A protein and the small-molecule ligand that binds it are described below.
Small molecule (SMILES): OC[C@@H](O)C(O)[C@@H](O)CO

Sequence of chain 1.C:
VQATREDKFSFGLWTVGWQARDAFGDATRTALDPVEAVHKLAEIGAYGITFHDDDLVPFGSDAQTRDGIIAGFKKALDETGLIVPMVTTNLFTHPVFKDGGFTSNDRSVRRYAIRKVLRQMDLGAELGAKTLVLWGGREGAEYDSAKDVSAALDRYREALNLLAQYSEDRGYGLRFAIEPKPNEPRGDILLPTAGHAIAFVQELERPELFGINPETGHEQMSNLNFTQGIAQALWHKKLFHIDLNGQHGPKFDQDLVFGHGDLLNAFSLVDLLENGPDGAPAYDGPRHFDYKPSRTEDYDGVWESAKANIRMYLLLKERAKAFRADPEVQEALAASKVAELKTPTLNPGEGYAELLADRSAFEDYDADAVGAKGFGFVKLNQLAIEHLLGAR

Sequence of chain 1.D:
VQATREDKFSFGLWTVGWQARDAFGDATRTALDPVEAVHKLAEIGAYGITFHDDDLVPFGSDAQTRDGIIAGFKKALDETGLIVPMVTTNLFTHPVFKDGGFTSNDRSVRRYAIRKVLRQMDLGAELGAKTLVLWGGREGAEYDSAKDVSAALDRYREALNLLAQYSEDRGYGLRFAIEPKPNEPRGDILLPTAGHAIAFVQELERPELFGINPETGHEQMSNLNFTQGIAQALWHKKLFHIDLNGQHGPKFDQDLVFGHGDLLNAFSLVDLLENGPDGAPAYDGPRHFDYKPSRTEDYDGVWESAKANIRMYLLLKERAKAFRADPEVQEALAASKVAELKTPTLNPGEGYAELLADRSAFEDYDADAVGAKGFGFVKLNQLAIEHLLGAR

Binding-site contacts:
Ligand atom C4 contacts residue CO1 of chain 1.O at 3.5 Å.
Ligand atom C3 contacts residue CO1 of chain 1.O at 3.6 Å.
Ligand atom C5 contacts residue TRP136 of chain 1.D at 3.9 Å (hydrophobic).
Ligand atom C3 contacts residue TRP136 of chain 1.D at 3.6 Å (hydrophobic).
Ligand atom O2 contacts residue GLU180 of chain 1.D at 3.0 Å (salt-bridge).
Ligand atom C1 contacts residue CO1 of chain 1.P at 3.7 Å.
Ligand atom C1 contacts residue TRP136 of chain 1.D at 3.6 Å (hydrophobic).
Ligand atom O5 contacts residue HIS53 of chain 1.D at 2.5 Å (h-bond).
Ligand atom O3 contacts residue CO1 of chain 1.O at 3.6 Å.
Ligand atom O5 contacts residue TRP136 of chain 1.D at 3.6 Å.
Ligand atom C2 contacts residue GLU180 of chain 1.D at 3.6 Å.
Ligand atom C4 contacts residue TRP136 of chain 1.D at 3.6 Å (hydrophobic).
Ligand atom O2 contacts residue CO1 of chain 1.O at 2.3 Å.
Ligand atom O1 contacts residue ASP254 of chain 1.D at 3.1 Å (salt-bridge).
Ligand atom C1 contacts residue PHE25 of chain 1.C at 4.0 Å (hydrophobic).
Ligand atom O1 contacts residue HIS219 of chain 1.D at 3.2 Å (h-bond).
Ligand atom O4 contacts residue ASP291 of chain 1.D at 3.1 Å (salt-bridge).
Ligand atom O2 contacts residue GLU216 of chain 1.D at 3.1 Å (salt-bridge).
Ligand atom C2 contacts residue CO1 of chain 1.O at 3.4 Å.
Ligand atom C3 contacts residue ASP291 of chain 1.D at 3.7 Å.
Ligand atom O1 contacts residue CO1 of chain 1.P at 2.8 Å.
Ligand atom C4 contacts residue GLU180 of chain 1.D at 3.3 Å.
Ligand atom C2 contacts residue ASP291 of chain 1.D at 4.0 Å.
Ligand atom O3 contacts residue TRP15 of chain 1.D at 3.5 Å (h-bond).
Ligand atom C5 contacts residue GLU180 of chain 1.D at 4.0 Å.
Ligand atom O5 contacts residue PHE93 of chain 1.D at 3.8 Å.
Ligand atom O4 contacts residue GLU180 of chain 1.D at 2.6 Å (salt-bridge).
Ligand atom O4 contacts residue CO1 of chain 1.O at 2.4 Å.
Ligand atom O2 contacts residue ASP291 of chain 1.D at 3.1 Å (salt-bridge).
Ligand atom C5 contacts residue HIS53 of chain 1.D at 3.3 Å.
Ligand atom O1 contacts residue LYS182 of chain 1.D at 3.0 Å (salt-bridge).
Ligand atom O2 contacts residue CO1 of chain 1.P at 3.3 Å.
Ligand atom O1 contacts residue PHE25 of chain 1.C at 4.1 Å.
Ligand atom C2 contacts residue HIS219 of chain 1.D at 4.0 Å.
Ligand atom O3 contacts residue ASP291 of chain 1.D at 2.9 Å (salt-bridge).
Ligand atom O2 contacts residue HIS219 of chain 1.D at 3.3 Å.
Ligand atom C4 contacts residue ASP291 of chain 1.D at 4.0 Å.
Ligand atom O1 contacts residue TRP136 of chain 1.D at 3.8 Å.
Ligand atom C2 contacts residue TRP136 of chain 1.D at 3.6 Å (hydrophobic).
Ligand atom O4 contacts residue ASP244 of chain 1.D at 3.2 Å (salt-bridge).